Sequence of chain 1.N:
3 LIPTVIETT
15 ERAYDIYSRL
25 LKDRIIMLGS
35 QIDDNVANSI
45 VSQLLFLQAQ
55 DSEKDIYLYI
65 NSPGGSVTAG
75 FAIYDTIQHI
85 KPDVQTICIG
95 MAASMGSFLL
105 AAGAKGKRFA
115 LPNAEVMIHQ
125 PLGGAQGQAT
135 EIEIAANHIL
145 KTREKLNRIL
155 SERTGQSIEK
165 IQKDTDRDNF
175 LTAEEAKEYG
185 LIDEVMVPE

Sequence of chain 1.A:
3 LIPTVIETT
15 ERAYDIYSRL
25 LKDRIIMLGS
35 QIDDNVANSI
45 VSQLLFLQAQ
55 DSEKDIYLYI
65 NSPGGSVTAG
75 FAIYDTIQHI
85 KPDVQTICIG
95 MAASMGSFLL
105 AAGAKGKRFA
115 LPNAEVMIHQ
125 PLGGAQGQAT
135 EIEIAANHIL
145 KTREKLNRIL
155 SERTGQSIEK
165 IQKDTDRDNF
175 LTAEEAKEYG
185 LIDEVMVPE

This protein binds this small molecule.
Small molecule (SMILES): CC(C)n1ncc2cc(C(=O)NCc3coc(-c4cccs4)n3)cnc21

Binding-site contacts:
Ligand atom O7 contacts residue ASN151 of chain 1.N at 3.4 Å (h-bond).
Ligand atom O1 contacts residue ARG147 of chain 1.N at 3.3 Å.
Ligand atom C22 contacts residue THR146 of chain 1.N at 3.7 Å.
Ligand atom C26 contacts residue ILE143 of chain 1.N at 3.7 Å (hydrophobic).
Ligand atom C22 contacts residue HIS142 of chain 1.N at 3.5 Å.
Ligand atom C10 contacts residue LEU154 of chain 1.N at 3.6 Å (hydrophobic).
Ligand atom C12 contacts residue SER98 of chain 1.N at 3.2 Å.
Ligand atom C10 contacts residue THR169 of chain 1.N at 3.7 Å.
Ligand atom N25 contacts residue THR146 of chain 1.N at 3.6 Å.
Ligand atom O1 contacts residue LEU150 of chain 1.N at 3.7 Å.
Ligand atom C18 contacts residue PRO125 of chain 1.N at 3.3 Å (hydrophobic).
Ligand atom N3 contacts residue GLN124 of chain 1.N at 2.7 Å (h-bond).
Ligand atom N19 contacts residue VAL71 of chain 1.N at 3.7 Å.
Ligand atom C23 contacts residue GLN132 of chain 1.N at 3.2 Å.
Ligand atom C18 contacts residue LEU126 of chain 1.N at 3.6 Å (hydrophobic).
Ligand atom S13 contacts residue SER98 of chain 1.N at 3.7 Å.
Ligand atom C6 contacts residue LEU150 of chain 1.N at 3.7 Å (hydrophobic).
Ligand atom S13 contacts residue GLN124 of chain 1.N at 3.6 Å.
Ligand atom C17 contacts residue VAL71 of chain 1.N at 3.6 Å (hydrophobic).
Ligand atom O7 contacts residue THR169 of chain 1.N at 3.7 Å.
Ligand atom N3 contacts residue ILE136 of chain 1.A at 3.5 Å.
Ligand atom C5 contacts residue GLN124 of chain 1.N at 3.8 Å.
Ligand atom C18 contacts residue VAL71 of chain 1.N at 3.3 Å (hydrophobic).
Ligand atom N14 contacts residue THR169 of chain 1.N at 3.6 Å.
Ligand atom N14 contacts residue HIS123 of chain 1.N at 3.7 Å.
Ligand atom C26 contacts residue THR146 of chain 1.N at 3.8 Å.
Ligand atom C21 contacts residue GLN132 of chain 1.N at 3.8 Å.
Ligand atom C22 contacts residue GLN132 of chain 1.N at 3.7 Å.
Ligand atom C4 contacts residue GLN124 of chain 1.N at 3.3 Å.
Ligand atom O7 contacts residue LEU150 of chain 1.N at 3.4 Å.
Ligand atom C5 contacts residue THR169 of chain 1.N at 3.3 Å.
Ligand atom N14 contacts residue GLN124 of chain 1.N at 2.8 Å (h-bond).
Ligand atom C18 contacts residue GLN124 of chain 1.N at 3.8 Å.
Ligand atom C4 contacts residue THR169 of chain 1.N at 3.2 Å.
Ligand atom C12 contacts residue SER101 of chain 1.N at 3.4 Å.
Ligand atom C6 contacts residue ASN151 of chain 1.N at 3.5 Å.
Ligand atom C11 contacts residue LEU154 of chain 1.N at 3.6 Å (hydrophobic).
Ligand atom C8 contacts residue GLN124 of chain 1.N at 3.7 Å.
Ligand atom C16 contacts residue GLN124 of chain 1.N at 3.5 Å.
Ligand atom C4 contacts residue ILE136 of chain 1.A at 3.5 Å (hydrophobic).